Binding-site contacts:
Ligand atom O2' contacts residue ILE16 of chain 1.I at 4.3 Å.
Ligand atom O4' contacts residue ILE16 of chain 1.I at 4.1 Å.
Ligand atom N9 contacts residue ASN18 of chain 1.I at 3.9 Å.
Ligand atom C4' contacts residue GLY124 of chain 1.I at 4.2 Å.
Ligand atom O3' contacts residue MET123 of chain 1.I at 4.3 Å.
Ligand atom OP1 contacts residue ASN18 of chain 1.I at 4.4 Å.
Ligand atom C1' contacts residue ASN18 of chain 1.I at 3.6 Å.
Ligand atom C5' contacts residue ASN18 of chain 1.I at 4.4 Å.
Ligand atom C4' contacts residue ILE16 of chain 1.I at 3.5 Å (hydrophobic).
Ligand atom C5' contacts residue GLY124 of chain 1.I at 4.0 Å.
Ligand atom C3' contacts residue GLY124 of chain 1.I at 4.2 Å.
Ligand atom C5' contacts residue ILE16 of chain 1.I at 3.9 Å (hydrophobic).
Ligand atom O2' contacts residue VAL121 of chain 1.I at 4.2 Å.
Ligand atom P contacts residue ASN18 of chain 1.I at 4.4 Å.
Ligand atom O4' contacts residue ILE17 of chain 1.I at 4.0 Å.
Ligand atom C5' contacts residue ALA122 of chain 1.I at 3.5 Å (hydrophobic).
Ligand atom O3' contacts residue GLY124 of chain 1.I at 3.5 Å.
Ligand atom C4' contacts residue ASN18 of chain 1.I at 4.0 Å.
Ligand atom C4' contacts residue ALA122 of chain 1.I at 4.1 Å (hydrophobic).
Ligand atom C8 contacts residue ASN18 of chain 1.I at 3.9 Å.
Ligand atom O5' contacts residue ASN18 of chain 1.I at 3.8 Å.
Ligand atom C4' contacts residue VAL121 of chain 1.I at 4.4 Å (hydrophobic).
Ligand atom O4' contacts residue ASN18 of chain 1.I at 3.0 Å (h-bond).
Ligand atom O2' contacts residue GLY124 of chain 1.I at 3.2 Å.
Ligand atom C4 contacts residue ASN18 of chain 1.I at 4.0 Å.
Ligand atom O4' contacts residue VAL121 of chain 1.I at 4.3 Å.
Ligand atom OP1 contacts residue MET123 of chain 1.I at 4.2 Å.
Ligand atom N3 contacts residue ASN18 of chain 1.I at 4.2 Å.
Ligand atom C2' contacts residue GLY124 of chain 1.I at 4.3 Å.

This protein binds this small molecule.
Small molecule (SMILES): Nc1nc(=O)c2ncn([C@@H]3O[C@H](CO[P](=O)(O)O[C@H]4[C@@H](O)[C@H](n5cnc6c(N)ncnc65)O[C@@H]4CO[P](=O)(O)O[C@H]4[C@@H](O)[C@H](n5cnc6c(=O)nc(N)[nH]c65)O[C@@H]4CO[P](=O)(O)O[C@H]4[C@@H](O)[C@H](n5cnc6c(=O)nc(N)[nH]c65)O[C@@H]4COP(=O)=O)[C@@H](O)[C@H]3O)c2[nH]1

Sequence of chain 1.I:
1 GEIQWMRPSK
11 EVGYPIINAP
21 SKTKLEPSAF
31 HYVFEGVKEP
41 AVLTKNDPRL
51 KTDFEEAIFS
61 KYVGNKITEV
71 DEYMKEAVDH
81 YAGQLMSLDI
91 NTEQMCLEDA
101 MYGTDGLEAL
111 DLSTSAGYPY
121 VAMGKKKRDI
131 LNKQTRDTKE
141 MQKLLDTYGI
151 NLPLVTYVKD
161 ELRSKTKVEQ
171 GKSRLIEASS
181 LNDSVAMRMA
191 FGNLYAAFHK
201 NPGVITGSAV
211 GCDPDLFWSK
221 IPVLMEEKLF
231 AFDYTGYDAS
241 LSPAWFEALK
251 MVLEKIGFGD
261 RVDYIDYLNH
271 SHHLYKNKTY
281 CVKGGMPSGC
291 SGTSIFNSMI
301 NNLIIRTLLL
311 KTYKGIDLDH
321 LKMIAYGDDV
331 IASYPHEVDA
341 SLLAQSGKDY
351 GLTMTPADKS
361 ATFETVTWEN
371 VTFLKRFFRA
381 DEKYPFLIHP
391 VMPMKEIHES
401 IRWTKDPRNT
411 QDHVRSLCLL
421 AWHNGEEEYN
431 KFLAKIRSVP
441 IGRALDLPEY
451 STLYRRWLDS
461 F